Binding-site contacts:
Ligand atom O contacts residue ASN196 of chain 1.D at 2.8 Å (h-bond).
Ligand atom O contacts residue ASN158 of chain 1.D at 3.0 Å (h-bond).
Ligand atom N contacts residue GLU154 of chain 1.D at 3.2 Å (salt-bridge).
Ligand atom CB contacts residue LYS195 of chain 1.D at 3.1 Å.
Ligand atom CD2 contacts residue ASN158 of chain 1.D at 3.2 Å.
Ligand atom CA contacts residue GLU279 of chain 1.D at 3.1 Å.
Ligand atom CD1 contacts residue LEU276 of chain 1.D at 3.3 Å (hydrophobic).
Ligand atom O contacts residue LYS195 of chain 1.D at 2.9 Å.
Ligand atom CG2 contacts residue SER157 of chain 1.D at 3.4 Å.
Ligand atom N contacts residue LYS79 of chain 1.D at 3.2 Å (salt-bridge).
Ligand atom O contacts residue ASN196 of chain 1.D at 2.6 Å (h-bond).
Ligand atom CG2 contacts residue THR296 of chain 1.D at 3.2 Å.
Ligand atom CG contacts residue LEU276 of chain 1.D at 3.3 Å (hydrophobic).
Ligand atom N contacts residue ASN158 of chain 1.D at 2.9 Å (h-bond).
Ligand atom CB contacts residue ASN158 of chain 1.D at 3.1 Å.
Ligand atom CG1 contacts residue ASN196 of chain 1.D at 3.3 Å.
Ligand atom CA contacts residue ASN158 of chain 1.D at 3.0 Å.
Ligand atom O contacts residue GLU154 of chain 1.D at 3.3 Å (salt-bridge).
Ligand atom CG2 contacts residue LYS70 of chain 1.D at 3.3 Å.
Ligand atom N contacts residue GLU279 of chain 1.D at 2.9 Å (salt-bridge).
Ligand atom CG1 contacts residue LEU188 of chain 1.D at 3.2 Å (hydrophobic).
Ligand atom N contacts residue ASN196 of chain 1.D at 2.8 Å (h-bond).
Ligand atom OG1 contacts residue LYS195 of chain 1.D at 2.6 Å (salt-bridge).
Ligand atom O contacts residue TYR298 of chain 1.D at 2.8 Å (h-bond).
Ligand atom CG2 contacts residue MSE297 of chain 1.D at 3.4 Å.
Ligand atom N contacts residue GLU235 of chain 1.D at 3.0 Å (salt-bridge).
Ligand atom CD2 contacts residue GLU154 of chain 1.D at 3.3 Å.
Ligand atom CG2 contacts residue PHE289 of chain 1.D at 3.2 Å (hydrophobic).
Ligand atom OG1 contacts residue TYR302 of chain 1.D at 2.8 Å (h-bond).
Ligand atom CA contacts residue GLU154 of chain 1.D at 3.2 Å.
Ligand atom CZ contacts residue ILE82 of chain 1.D at 3.3 Å (hydrophobic).
Ligand atom CG1 contacts residue LYS70 of chain 1.D at 3.2 Å.
Ligand atom N contacts residue THR199 of chain 1.D at 2.8 Å (h-bond).
Ligand atom OG1 contacts residue THR296 of chain 1.D at 3.1 Å (h-bond).
Ligand atom CG2 contacts residue THR192 of chain 1.D at 3.1 Å.
Ligand atom OXT contacts residue ASP185 of chain 1.D at 3.3 Å.
Ligand atom CD2 contacts residue GLU279 of chain 1.D at 3.0 Å.
Ligand atom N contacts residue THR296 of chain 1.D at 3.3 Å (h-bond).
Ligand atom CA contacts residue ASN196 of chain 1.D at 3.1 Å.
Ligand atom CE1 contacts residue MSE297 of chain 1.D at 3.2 Å.

The protein below binds the small molecule below.
Small molecule (SMILES): CC(C)C[C@H](NC(=O)[C@@H](NC(=O)[C@@H](NC(=O)[C@@H](N)CC(C)C)C(C)C)[C@@H](C)O)C(=O)N[C@H](C(=O)N[C@@H](Cc1ccccc1)C(=O)N[C@H](C(=O)O)C(C)C)C(C)C

Sequence of chain 1.D:
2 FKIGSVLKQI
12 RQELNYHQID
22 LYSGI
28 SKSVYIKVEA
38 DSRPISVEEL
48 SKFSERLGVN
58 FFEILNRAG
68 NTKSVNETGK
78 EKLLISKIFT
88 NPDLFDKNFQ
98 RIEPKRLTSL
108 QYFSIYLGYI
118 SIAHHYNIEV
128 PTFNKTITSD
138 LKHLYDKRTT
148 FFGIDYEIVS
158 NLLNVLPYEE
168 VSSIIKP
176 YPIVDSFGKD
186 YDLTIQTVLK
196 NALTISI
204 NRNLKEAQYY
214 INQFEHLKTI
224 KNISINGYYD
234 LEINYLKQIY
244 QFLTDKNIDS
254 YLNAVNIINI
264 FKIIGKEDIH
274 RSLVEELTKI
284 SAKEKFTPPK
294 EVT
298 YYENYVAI

Sequence of chain 1.C:
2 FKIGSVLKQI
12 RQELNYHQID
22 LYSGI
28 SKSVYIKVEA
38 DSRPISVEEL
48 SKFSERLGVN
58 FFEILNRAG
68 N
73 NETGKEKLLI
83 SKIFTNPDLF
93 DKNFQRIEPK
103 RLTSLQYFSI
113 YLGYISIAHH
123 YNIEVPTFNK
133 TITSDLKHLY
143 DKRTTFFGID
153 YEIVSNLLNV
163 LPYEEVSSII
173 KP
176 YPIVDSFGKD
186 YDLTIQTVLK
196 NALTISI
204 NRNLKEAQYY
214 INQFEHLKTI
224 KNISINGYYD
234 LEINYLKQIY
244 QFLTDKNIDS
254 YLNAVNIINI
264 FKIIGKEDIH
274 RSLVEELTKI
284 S